A protein and the small-molecule ligand that binds it are described below.
Small molecule (SMILES): Cc1cccc(-c2ccc(OCCCCCN3CCN(c4ccncc4)C3=O)cc2)c1

Sequence of chain 45.C:
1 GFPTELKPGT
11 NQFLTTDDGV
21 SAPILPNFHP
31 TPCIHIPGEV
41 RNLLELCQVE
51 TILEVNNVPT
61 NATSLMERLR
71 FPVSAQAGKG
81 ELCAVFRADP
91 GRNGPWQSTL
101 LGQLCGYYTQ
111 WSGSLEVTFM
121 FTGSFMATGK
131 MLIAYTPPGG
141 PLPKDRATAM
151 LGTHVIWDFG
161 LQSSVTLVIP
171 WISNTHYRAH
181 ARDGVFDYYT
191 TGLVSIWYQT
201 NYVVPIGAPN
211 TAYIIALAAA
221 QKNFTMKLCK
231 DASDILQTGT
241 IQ

Sequence of chain 45.A:
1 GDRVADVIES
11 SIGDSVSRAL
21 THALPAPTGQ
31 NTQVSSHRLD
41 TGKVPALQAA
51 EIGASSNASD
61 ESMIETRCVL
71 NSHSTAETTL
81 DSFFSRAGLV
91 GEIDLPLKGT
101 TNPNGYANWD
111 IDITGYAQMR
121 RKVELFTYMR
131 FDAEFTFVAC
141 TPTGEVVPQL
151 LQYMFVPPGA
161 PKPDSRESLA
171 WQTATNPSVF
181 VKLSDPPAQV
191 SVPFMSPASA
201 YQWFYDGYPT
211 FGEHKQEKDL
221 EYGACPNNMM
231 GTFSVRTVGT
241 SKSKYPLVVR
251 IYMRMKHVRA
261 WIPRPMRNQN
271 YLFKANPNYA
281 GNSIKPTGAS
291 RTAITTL

Binding-site contacts:
Ligand atom CAA contacts residue PRO177 of chain 45.A at 3.8 Å (hydrophobic).
Ligand atom CAK contacts residue VAL192 of chain 45.A at 3.1 Å (hydrophobic).
Ligand atom CAD contacts residue GLN202 of chain 45.A at 3.5 Å.
Ligand atom CAA contacts residue ILE24 of chain 45.C at 3.8 Å (hydrophobic).
Ligand atom CAN contacts residue PHE155 of chain 45.A at 3.6 Å (hydrophobic).
Ligand atom NBE contacts residue ASN228 of chain 45.A at 3.9 Å.
Ligand atom CAC contacts residue PHE137 of chain 45.A at 3.8 Å (hydrophobic).
Ligand atom CAP contacts residue ILE111 of chain 45.A at 3.8 Å (hydrophobic).
Ligand atom CAX contacts residue TRP203 of chain 45.A at 3.6 Å (hydrophobic).
Ligand atom CAJ contacts residue ILE111 of chain 45.A at 3.3 Å (hydrophobic).
Ligand atom CAI contacts residue THR114 of chain 45.A at 3.8 Å.
Ligand atom CAR contacts residue PHE135 of chain 45.A at 3.4 Å (hydrophobic).
Ligand atom NBE contacts residue TRP203 of chain 45.A at 3.2 Å.
Ligand atom CAH contacts residue ASN228 of chain 45.A at 3.2 Å.
Ligand atom CAU contacts residue TYR201 of chain 45.A at 3.8 Å (hydrophobic).
Ligand atom CAG contacts residue PHE233 of chain 45.A at 3.2 Å (hydrophobic).
Ligand atom OAW contacts residue MET195 of chain 45.A at 3.5 Å.
Ligand atom OAW contacts residue ILE111 of chain 45.A at 3.6 Å.
Ligand atom CAD contacts residue ASN228 of chain 45.A at 3.5 Å.
Ligand atom CAT contacts residue TYR201 of chain 45.A at 3.5 Å (hydrophobic).
Ligand atom CAH contacts residue GLN202 of chain 45.A at 3.7 Å.
Ligand atom CAU contacts residue ASN228 of chain 45.A at 3.6 Å.
Ligand atom CAM contacts residue ILE24 of chain 45.C at 3.7 Å (hydrophobic).
Ligand atom CAG contacts residue PHE137 of chain 45.A at 3.7 Å (hydrophobic).
Ligand atom CAM contacts residue VAL192 of chain 45.A at 3.3 Å (hydrophobic).
Ligand atom CBC contacts residue TRP203 of chain 45.A at 3.2 Å (hydrophobic).
Ligand atom CAK contacts residue MET195 of chain 45.A at 3.6 Å (hydrophobic).
Ligand atom CAL contacts residue ILE111 of chain 45.A at 3.6 Å (hydrophobic).
Ligand atom OAB contacts residue ILE113 of chain 45.A at 3.2 Å (h-bond).
Ligand atom CBC contacts residue ASN228 of chain 45.A at 3.9 Å.
Ligand atom CAI contacts residue ASP112 of chain 45.A at 3.5 Å.
Ligand atom CAY contacts residue PHE155 of chain 45.A at 3.8 Å (hydrophobic).
Ligand atom CAU contacts residue TRP203 of chain 45.A at 3.7 Å (hydrophobic).
Ligand atom CAI contacts residue TRP203 of chain 45.A at 3.6 Å (hydrophobic).
Ligand atom CAZ contacts residue MET195 of chain 45.A at 3.9 Å (hydrophobic).
Ligand atom CAE contacts residue ASP112 of chain 45.A at 3.7 Å.
Ligand atom CAE contacts residue THR114 of chain 45.A at 3.5 Å.
Ligand atom CAC contacts residue PHE233 of chain 45.A at 3.1 Å (hydrophobic).
Ligand atom CAH contacts residue TRP203 of chain 45.A at 3.5 Å (hydrophobic).
Ligand atom OAB contacts residue ASP112 of chain 45.A at 3.5 Å.

Sequence of chain 41.C:
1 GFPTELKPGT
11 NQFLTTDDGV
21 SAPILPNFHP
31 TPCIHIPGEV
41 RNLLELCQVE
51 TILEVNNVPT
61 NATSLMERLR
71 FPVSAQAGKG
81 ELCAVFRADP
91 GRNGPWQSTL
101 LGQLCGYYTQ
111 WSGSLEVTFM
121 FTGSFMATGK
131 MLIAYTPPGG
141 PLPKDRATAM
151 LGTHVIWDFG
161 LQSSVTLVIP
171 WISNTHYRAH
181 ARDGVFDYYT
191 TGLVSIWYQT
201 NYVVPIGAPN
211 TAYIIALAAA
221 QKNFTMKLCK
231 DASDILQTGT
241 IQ